Binding-site contacts:
Ligand atom C1 contacts residue ASN160 of chain 1.B at 1.4 Å.
Ligand atom N2 contacts residue ASN160 of chain 1.B at 2.7 Å (h-bond).
Ligand atom C2 contacts residue ASN160 of chain 1.B at 2.4 Å.
Ligand atom C5 contacts residue ASN160 of chain 1.B at 3.7 Å.
Ligand atom C6 contacts residue ASN160 of chain 1.B at 4.5 Å.
Ligand atom C7 contacts residue ASN160 of chain 1.B at 3.9 Å.
Ligand atom O5 contacts residue ASN160 of chain 1.B at 2.4 Å (h-bond).
Ligand atom C3 contacts residue ASN160 of chain 1.B at 3.8 Å.
Ligand atom C4 contacts residue ASN160 of chain 1.B at 4.2 Å.

Sequence of chain 1.B:
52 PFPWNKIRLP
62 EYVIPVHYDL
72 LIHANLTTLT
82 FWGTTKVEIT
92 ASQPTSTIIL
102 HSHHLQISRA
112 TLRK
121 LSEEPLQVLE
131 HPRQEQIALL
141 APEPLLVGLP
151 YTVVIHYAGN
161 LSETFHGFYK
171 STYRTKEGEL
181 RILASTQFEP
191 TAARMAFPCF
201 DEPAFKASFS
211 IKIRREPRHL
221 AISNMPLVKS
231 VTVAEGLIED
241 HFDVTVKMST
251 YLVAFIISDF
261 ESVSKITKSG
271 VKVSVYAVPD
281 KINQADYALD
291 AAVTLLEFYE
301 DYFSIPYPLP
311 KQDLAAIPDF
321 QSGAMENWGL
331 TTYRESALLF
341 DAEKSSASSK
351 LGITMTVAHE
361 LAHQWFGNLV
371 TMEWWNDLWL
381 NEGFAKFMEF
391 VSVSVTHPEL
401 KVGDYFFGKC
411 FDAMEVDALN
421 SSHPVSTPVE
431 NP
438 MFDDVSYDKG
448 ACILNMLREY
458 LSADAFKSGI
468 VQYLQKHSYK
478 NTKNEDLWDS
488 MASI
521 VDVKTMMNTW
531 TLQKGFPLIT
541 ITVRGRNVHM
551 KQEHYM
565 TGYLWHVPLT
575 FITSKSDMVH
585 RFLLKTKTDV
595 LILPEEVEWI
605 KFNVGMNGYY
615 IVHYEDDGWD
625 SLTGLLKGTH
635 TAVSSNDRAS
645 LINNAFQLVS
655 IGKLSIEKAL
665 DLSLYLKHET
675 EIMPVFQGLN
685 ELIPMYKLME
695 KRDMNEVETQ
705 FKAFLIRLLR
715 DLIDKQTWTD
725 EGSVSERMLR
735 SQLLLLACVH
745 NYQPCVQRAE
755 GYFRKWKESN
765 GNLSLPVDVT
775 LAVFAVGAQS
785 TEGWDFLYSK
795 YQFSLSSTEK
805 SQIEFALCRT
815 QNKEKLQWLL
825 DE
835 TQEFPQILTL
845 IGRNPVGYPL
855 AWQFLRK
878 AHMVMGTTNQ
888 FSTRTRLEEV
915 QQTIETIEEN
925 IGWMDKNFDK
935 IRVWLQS

A small-molecule ligand and the protein it binds are described below.
Small molecule (SMILES): CC(=O)N[C@@H]1[C@@H](O)[C@H](O)[C@@H](CO)O[C@H]1O